The protein below binds the small molecule below.
Small molecule (SMILES): N#Cc1c(O)c2c(-c3ccc(-c4ccccc4O)cc3)c(Cl)sc2[nH]c1=O

Binding-site contacts:
Ligand atom C6 contacts residue ILE48 of chain 2.A at 3.8 Å (hydrophobic).
Ligand atom S1 contacts residue ILE48 of chain 2.A at 3.7 Å.
Ligand atom C3 contacts residue LYS53 of chain 2.A at 3.9 Å.
Ligand atom C19 contacts residue LEU20 of chain 2.A at 3.9 Å (hydrophobic).
Ligand atom C19 contacts residue GLY21 of chain 2.A at 3.4 Å.
Ligand atom O1 contacts residue LEU20 of chain 2.A at 3.7 Å.
Ligand atom N1 contacts residue ARG17 of chain 2.B at 3.1 Å (salt-bridge).
Ligand atom C13 contacts residue ILE48 of chain 2.A at 3.8 Å (hydrophobic).
Ligand atom O1 contacts residue LYS33 of chain 2.A at 2.8 Å (salt-bridge).
Ligand atom C10 contacts residue VAL47 of chain 2.B at 3.4 Å (hydrophobic).
Ligand atom O1 contacts residue GLY21 of chain 2.A at 2.6 Å (h-bond).
Ligand atom O2 contacts residue LYS31 of chain 2.A at 3.4 Å.
Ligand atom C2 contacts residue ASP90 of chain 2.A at 3.5 Å.
Ligand atom S1 contacts residue ASP90 of chain 2.A at 3.0 Å (salt-bridge).
Ligand atom C2 contacts residue ILE48 of chain 2.A at 3.9 Å (hydrophobic).
Ligand atom C8 contacts residue LYS33 of chain 2.A at 3.9 Å.
Ligand atom C11 contacts residue LYS33 of chain 2.A at 3.6 Å.
Ligand atom C19 contacts residue LYS33 of chain 2.A at 3.5 Å.
Ligand atom C18 contacts residue LEU20 of chain 2.A at 3.8 Å (hydrophobic).
Ligand atom O3 contacts residue LYS53 of chain 2.A at 2.8 Å (salt-bridge).
Ligand atom CL1 contacts residue PHE92 of chain 2.A at 3.6 Å.
Ligand atom C20 contacts residue LYS31 of chain 2.A at 3.8 Å.
Ligand atom C16 contacts residue ARG41 of chain 2.B at 3.5 Å.
Ligand atom C10 contacts residue LYS33 of chain 2.A at 3.8 Å.
Ligand atom C11 contacts residue VAL47 of chain 2.B at 3.9 Å (hydrophobic).
Ligand atom C2 contacts residue ARG17 of chain 2.B at 3.5 Å.
Ligand atom C16 contacts residue THR40 of chain 2.B at 3.7 Å.
Ligand atom CL1 contacts residue VAL15 of chain 2.B at 3.6 Å.
Ligand atom C10 contacts residue ASP42 of chain 2.B at 3.6 Å.
Ligand atom C18 contacts residue GLY21 of chain 2.A at 3.4 Å.
Ligand atom C3 contacts residue ARG17 of chain 2.B at 3.8 Å.
Ligand atom C12 contacts residue LYS33 of chain 2.A at 3.6 Å.
Ligand atom C9 contacts residue VAL47 of chain 2.B at 3.4 Å (hydrophobic).
Ligand atom S1 contacts residue ARG17 of chain 2.B at 3.8 Å.
Ligand atom N1 contacts residue ASP90 of chain 2.A at 3.1 Å (salt-bridge).
Ligand atom C15 contacts residue ASP42 of chain 2.B at 3.9 Å.
Ligand atom C13 contacts residue LYS33 of chain 2.A at 3.7 Å.
Ligand atom C15 contacts residue VAL13 of chain 2.A at 3.8 Å (hydrophobic).
Ligand atom N2 contacts residue LYS31 of chain 2.A at 3.6 Å.
Ligand atom CL1 contacts residue ILE49 of chain 2.B at 3.7 Å.

Sequence of chain 2.B:
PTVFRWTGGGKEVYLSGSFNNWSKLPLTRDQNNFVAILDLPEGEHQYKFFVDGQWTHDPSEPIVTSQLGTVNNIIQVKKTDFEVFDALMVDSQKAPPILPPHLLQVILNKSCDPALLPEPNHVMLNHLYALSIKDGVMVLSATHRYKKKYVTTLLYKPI

Sequence of chain 2.A:
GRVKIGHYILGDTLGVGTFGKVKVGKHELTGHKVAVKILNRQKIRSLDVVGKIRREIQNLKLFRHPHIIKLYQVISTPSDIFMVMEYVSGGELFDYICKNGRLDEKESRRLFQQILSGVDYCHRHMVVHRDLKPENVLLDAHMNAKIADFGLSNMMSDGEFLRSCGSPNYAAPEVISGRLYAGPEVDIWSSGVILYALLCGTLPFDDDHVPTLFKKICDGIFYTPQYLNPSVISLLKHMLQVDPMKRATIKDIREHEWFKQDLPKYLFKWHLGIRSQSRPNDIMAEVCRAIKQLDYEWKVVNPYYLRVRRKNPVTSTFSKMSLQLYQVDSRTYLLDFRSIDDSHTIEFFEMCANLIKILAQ